Sequence of chain 1.F:
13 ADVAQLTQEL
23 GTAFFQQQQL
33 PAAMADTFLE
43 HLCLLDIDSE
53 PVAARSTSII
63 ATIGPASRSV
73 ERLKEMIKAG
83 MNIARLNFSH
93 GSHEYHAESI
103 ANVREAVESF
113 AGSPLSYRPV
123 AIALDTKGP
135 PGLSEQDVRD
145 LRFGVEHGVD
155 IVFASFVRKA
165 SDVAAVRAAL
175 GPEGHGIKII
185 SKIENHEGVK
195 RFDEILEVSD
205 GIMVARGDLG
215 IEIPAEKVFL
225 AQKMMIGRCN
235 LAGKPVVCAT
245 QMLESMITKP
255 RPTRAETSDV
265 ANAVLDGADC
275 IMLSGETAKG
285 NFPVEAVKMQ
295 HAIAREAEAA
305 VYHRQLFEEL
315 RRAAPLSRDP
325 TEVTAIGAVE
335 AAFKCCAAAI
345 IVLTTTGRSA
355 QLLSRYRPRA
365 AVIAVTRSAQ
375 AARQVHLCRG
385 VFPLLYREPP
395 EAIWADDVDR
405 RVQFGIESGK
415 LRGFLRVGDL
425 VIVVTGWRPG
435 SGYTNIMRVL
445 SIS

Binding-site contacts:
Ligand atom O2 contacts residue Y3Z1 of chain 1.OA at 2.7 Å (h-bond).
Ligand atom C2 contacts residue GLY211 of chain 1.F at 3.7 Å.
Ligand atom C22 contacts residue Y3Z1 of chain 1.OA at 3.3 Å.
Ligand atom C12 contacts residue Y3Z1 of chain 1.OA at 3.5 Å.
Ligand atom C9 contacts residue GLN245 of chain 1.F at 3.8 Å.
Ligand atom C19 contacts residue HIS92 of chain 1.F at 3.7 Å.
Ligand atom O5 contacts residue HIS92 of chain 1.F at 3.0 Å.
Ligand atom C15 contacts residue HIS92 of chain 1.F at 3.4 Å.
Ligand atom C20 contacts residue HIS92 of chain 1.F at 3.1 Å.
Ligand atom O2 contacts residue SER278 of chain 1.F at 3.4 Å.
Ligand atom O9 contacts residue Y3Z1 of chain 1.OA at 3.2 Å.
Ligand atom C10 contacts residue Y3Z1 of chain 1.OA at 3.5 Å.
Ligand atom C contacts residue ILE215 of chain 1.F at 3.5 Å (hydrophobic).
Ligand atom C11 contacts residue Y3Z1 of chain 1.OA at 3.3 Å.
Ligand atom C16 contacts residue Y3Z1 of chain 1.OA at 3.5 Å.
Ligand atom O contacts residue ASP212 of chain 1.F at 2.7 Å (salt-bridge).
Ligand atom C4 contacts residue OXL1 of chain 1.KA at 3.6 Å.
Ligand atom C6 contacts residue Y3Z1 of chain 1.OA at 3.4 Å.
Ligand atom C25 contacts residue ILE215 of chain 1.F at 2.9 Å (hydrophobic).
Ligand atom C1 contacts residue ASP212 of chain 1.F at 3.6 Å.
Ligand atom S contacts residue HIS92 of chain 1.F at 3.5 Å.
Ligand atom C7 contacts residue THR244 of chain 1.F at 3.5 Å.
Ligand atom C3 contacts residue GLY211 of chain 1.F at 3.7 Å.
Ligand atom O9 contacts residue ILE215 of chain 1.F at 2.9 Å.
Ligand atom C17 contacts residue Y3Z1 of chain 1.OA at 3.1 Å.
Ligand atom O7 contacts residue GLY211 of chain 1.F at 3.6 Å.
Ligand atom O8 contacts residue GLN245 of chain 1.F at 3.6 Å.
Ligand atom C7 contacts residue Y3Z1 of chain 1.OA at 3.4 Å.
Ligand atom O7 contacts residue GLN245 of chain 1.F at 3.2 Å (h-bond).
Ligand atom O contacts residue Y3Z1 of chain 1.OA at 3.7 Å.
Ligand atom C9 contacts residue Y3Z1 of chain 1.OA at 3.4 Å.
Ligand atom C8 contacts residue THR244 of chain 1.F at 3.6 Å.
Ligand atom C13 contacts residue Y3Z1 of chain 1.OA at 3.5 Å.
Ligand atom O5 contacts residue ASN89 of chain 1.F at 3.7 Å.
Ligand atom O1 contacts residue OXL1 of chain 1.KA at 3.2 Å.
Ligand atom C contacts residue ASP212 of chain 1.F at 3.5 Å.
Ligand atom O7 contacts residue ARG258 of chain 1.H at 3.3 Å (salt-bridge).
Ligand atom O4 contacts residue Y3Z1 of chain 1.OA at 3.2 Å (h-bond).
Ligand atom O6 contacts residue HIS92 of chain 1.F at 3.7 Å.
Ligand atom C24 contacts residue ILE215 of chain 1.F at 3.4 Å (hydrophobic).

This protein binds this small molecule.
Small molecule (SMILES): O=S(=O)(c1ccc(CCN2c3cc(O)c(O)cc3-c3cc(O)c(O)cc3S2(=O)=O)cc1)c1ccc(O)c(O)c1

Sequence of chain 1.H:
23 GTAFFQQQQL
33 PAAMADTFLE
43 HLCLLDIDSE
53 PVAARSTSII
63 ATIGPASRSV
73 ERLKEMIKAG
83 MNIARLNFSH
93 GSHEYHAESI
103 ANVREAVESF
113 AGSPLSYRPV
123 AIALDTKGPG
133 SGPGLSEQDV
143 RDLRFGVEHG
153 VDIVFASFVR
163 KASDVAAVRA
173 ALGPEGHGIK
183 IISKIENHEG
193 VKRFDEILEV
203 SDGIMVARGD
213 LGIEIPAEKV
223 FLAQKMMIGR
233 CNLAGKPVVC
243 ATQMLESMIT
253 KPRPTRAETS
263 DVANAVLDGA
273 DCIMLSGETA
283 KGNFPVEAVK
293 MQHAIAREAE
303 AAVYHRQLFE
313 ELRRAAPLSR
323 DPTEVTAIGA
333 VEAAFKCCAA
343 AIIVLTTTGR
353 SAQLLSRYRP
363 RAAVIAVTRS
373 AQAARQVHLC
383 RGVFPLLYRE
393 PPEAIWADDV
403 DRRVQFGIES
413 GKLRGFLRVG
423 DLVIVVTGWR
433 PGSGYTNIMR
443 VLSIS